Binding-site contacts:
Ligand atom FE contacts residue H2S1 of chain 1.AB at 3.5 Å.
Ligand atom C3 contacts residue HIS71 of chain 1.D at 3.7 Å.
Ligand atom O3 contacts residue ALA433 of chain 1.D at 3.9 Å.
Ligand atom C1 contacts residue CYS481 of chain 1.D at 2.9 Å (hydrophobic).
Ligand atom C3 contacts residue ALA409 of chain 1.D at 3.3 Å (hydrophobic).
Ligand atom C2 contacts residue H2S1 of chain 1.AB at 3.3 Å.
Ligand atom C2 contacts residue NI1 of chain 1.YA at 3.2 Å.
Ligand atom N2 contacts residue PRO410 of chain 1.D at 3.3 Å (h-bond).
Ligand atom N1 contacts residue ARG411 of chain 1.D at 3.8 Å.
Ligand atom FE contacts residue NI1 of chain 1.YA at 2.3 Å.
Ligand atom N1 contacts residue ALA433 of chain 1.D at 3.6 Å.
Ligand atom N2 contacts residue ALA409 of chain 1.D at 3.4 Å.
Ligand atom FE contacts residue CYS67 of chain 1.D at 2.2 Å.
Ligand atom O3 contacts residue HIS71 of chain 1.D at 3.9 Å.
Ligand atom C2 contacts residue ALA409 of chain 1.D at 3.5 Å (hydrophobic).
Ligand atom C1 contacts residue SER434 of chain 1.D at 3.8 Å.
Ligand atom N2 contacts residue CYS67 of chain 1.D at 3.4 Å.
Ligand atom N1 contacts residue SER434 of chain 1.D at 2.7 Å (h-bond).
Ligand atom O3 contacts residue ALA409 of chain 1.D at 3.0 Å.
Ligand atom O3 contacts residue LEU414 of chain 1.D at 3.4 Å.
Ligand atom O3 contacts residue CYS481 of chain 1.D at 4.0 Å.
Ligand atom C3 contacts residue CYS67 of chain 1.D at 3.3 Å (hydrophobic).
Ligand atom C2 contacts residue ARG411 of chain 1.D at 3.6 Å.
Ligand atom C1 contacts residue SEC478 of chain 1.D at 2.9 Å.
Ligand atom C1 contacts residue NI1 of chain 1.YA at 3.2 Å.
Ligand atom N2 contacts residue H2S1 of chain 1.AB at 3.8 Å.
Ligand atom C1 contacts residue ALA433 of chain 1.D at 4.0 Å (hydrophobic).
Ligand atom C2 contacts residue CYS67 of chain 1.D at 3.0 Å (hydrophobic).
Ligand atom N2 contacts residue ARG411 of chain 1.D at 2.9 Å (salt-bridge).
Ligand atom C1 contacts residue H2S1 of chain 1.AB at 4.0 Å.
Ligand atom C1 contacts residue CYS67 of chain 1.D at 4.0 Å (hydrophobic).
Ligand atom C2 contacts residue SEC478 of chain 1.D at 3.8 Å.
Ligand atom FE contacts residue CYS481 of chain 1.D at 2.2 Å.
Ligand atom FE contacts residue SEC478 of chain 1.D at 3.4 Å.
Ligand atom C2 contacts residue CYS481 of chain 1.D at 4.0 Å (hydrophobic).
Ligand atom C3 contacts residue NI1 of chain 1.YA at 4.0 Å.
Ligand atom C3 contacts residue CYS481 of chain 1.D at 3.1 Å (hydrophobic).
Ligand atom N1 contacts residue CYS481 of chain 1.D at 3.4 Å.
Ligand atom N1 contacts residue NI1 of chain 1.YA at 4.0 Å.
Ligand atom N1 contacts residue SEC478 of chain 1.D at 3.1 Å (h-bond).

Sequence of chain 1.D:
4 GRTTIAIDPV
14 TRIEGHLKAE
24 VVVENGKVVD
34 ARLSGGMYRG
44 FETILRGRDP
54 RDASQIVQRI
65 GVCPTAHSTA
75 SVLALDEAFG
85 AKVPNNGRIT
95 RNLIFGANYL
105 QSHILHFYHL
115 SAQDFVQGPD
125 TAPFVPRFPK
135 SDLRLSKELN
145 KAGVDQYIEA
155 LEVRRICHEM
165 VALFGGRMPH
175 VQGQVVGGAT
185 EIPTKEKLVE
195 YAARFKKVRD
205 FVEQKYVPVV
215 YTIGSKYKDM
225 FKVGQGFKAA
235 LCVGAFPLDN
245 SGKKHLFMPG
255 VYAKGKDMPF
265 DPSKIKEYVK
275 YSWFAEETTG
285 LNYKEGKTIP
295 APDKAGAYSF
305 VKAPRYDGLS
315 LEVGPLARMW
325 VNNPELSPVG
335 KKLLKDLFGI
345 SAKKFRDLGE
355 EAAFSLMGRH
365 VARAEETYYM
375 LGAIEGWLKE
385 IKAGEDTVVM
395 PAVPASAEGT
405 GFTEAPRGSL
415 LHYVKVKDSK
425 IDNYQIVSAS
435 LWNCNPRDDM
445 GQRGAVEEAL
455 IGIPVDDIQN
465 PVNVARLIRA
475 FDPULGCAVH

A small-molecule ligand and the protein it binds are described below.
Small molecule (SMILES): N#C[Fe](=C=O)C#N